A protein and the small-molecule ligand that binds it are described below.
Small molecule (SMILES): CCCCCCCN(CCc1ccc(OC(C)(C)C(=O)O)cc1)c1nc2ccccc2o1

Binding-site contacts:
Ligand atom CAP contacts residue ARG98 of chain 1.A at 3.2 Å.
Ligand atom CAU contacts residue CYS95 of chain 1.A at 3.3 Å (hydrophobic).
Ligand atom CAR contacts residue ILE151 of chain 1.A at 3.3 Å (hydrophobic).
Ligand atom CAC contacts residue CYS95 of chain 1.A at 3.5 Å (hydrophobic).
Ligand atom CAJ contacts residue CYS95 of chain 1.A at 3.8 Å (hydrophobic).
Ligand atom OAE contacts residue TYR283 of chain 1.A at 2.7 Å (h-bond).
Ligand atom CAU contacts residue MET174 of chain 1.A at 3.7 Å (hydrophobic).
Ligand atom CAK contacts residue SER99 of chain 1.A at 2.7 Å.
Ligand atom CAY contacts residue HIS259 of chain 1.A at 3.0 Å.
Ligand atom CAH contacts residue MET174 of chain 1.A at 3.1 Å (hydrophobic).
Ligand atom CAC contacts residue GLN96 of chain 1.A at 3.8 Å.
Ligand atom CAR contacts residue LEU150 of chain 1.A at 3.2 Å (hydrophobic).
Ligand atom CAB contacts residue HIS259 of chain 1.A at 3.2 Å.
Ligand atom OAE contacts residue HIS259 of chain 1.A at 3.5 Å (h-bond).
Ligand atom CAM contacts residue ILE151 of chain 1.A at 3.8 Å (hydrophobic).
Ligand atom CAS contacts residue MET174 of chain 1.A at 3.7 Å (hydrophobic).
Ligand atom CAQ contacts residue ILE151 of chain 1.A at 3.8 Å (hydrophobic).
Ligand atom CAO contacts residue ARG98 of chain 1.A at 2.8 Å.
Ligand atom CBF contacts residue HIS259 of chain 1.A at 3.7 Å.
Ligand atom CAA contacts residue LEU38 of chain 1.A at 3.3 Å (hydrophobic).
Ligand atom CBA contacts residue SER99 of chain 1.A at 3.5 Å.
Ligand atom OAX contacts residue ILE151 of chain 1.A at 3.2 Å.
Ligand atom CBF contacts residue SER99 of chain 1.A at 3.6 Å.
Ligand atom CAI contacts residue SER99 of chain 1.A at 3.5 Å.
Ligand atom OAW contacts residue SER99 of chain 1.A at 3.6 Å.
Ligand atom CAN contacts residue LEU143 of chain 1.A at 3.8 Å (hydrophobic).
Ligand atom CBD contacts residue ILE151 of chain 1.A at 3.5 Å (hydrophobic).
Ligand atom OAD contacts residue TYR283 of chain 1.A at 3.2 Å (h-bond).
Ligand atom CAY contacts residue TYR283 of chain 1.A at 3.2 Å (hydrophobic).
Ligand atom N1V contacts residue CYS95 of chain 1.A at 3.0 Å (h-bond).
Ligand atom CAH contacts residue CYS95 of chain 1.A at 3.6 Å (hydrophobic).
Ligand atom OAE contacts residue HIS133 of chain 1.A at 2.6 Å (h-bond).
Ligand atom OAW contacts residue HIS259 of chain 1.A at 3.6 Å.
Ligand atom OAD contacts residue HIS259 of chain 1.A at 2.6 Å (h-bond).
Ligand atom CAZ contacts residue CYS95 of chain 1.A at 3.8 Å (hydrophobic).
Ligand atom CAN contacts residue GLU153 of chain 1.A at 3.7 Å.
Ligand atom CAL contacts residue ILE91 of chain 1.A at 3.2 Å (hydrophobic).
Ligand atom CBB contacts residue CYS95 of chain 1.A at 3.8 Å (hydrophobic).
Ligand atom CAC contacts residue SER99 of chain 1.A at 2.5 Å.
Ligand atom CAQ contacts residue LEU150 of chain 1.A at 2.9 Å (hydrophobic).

Sequence of chain 1.A:
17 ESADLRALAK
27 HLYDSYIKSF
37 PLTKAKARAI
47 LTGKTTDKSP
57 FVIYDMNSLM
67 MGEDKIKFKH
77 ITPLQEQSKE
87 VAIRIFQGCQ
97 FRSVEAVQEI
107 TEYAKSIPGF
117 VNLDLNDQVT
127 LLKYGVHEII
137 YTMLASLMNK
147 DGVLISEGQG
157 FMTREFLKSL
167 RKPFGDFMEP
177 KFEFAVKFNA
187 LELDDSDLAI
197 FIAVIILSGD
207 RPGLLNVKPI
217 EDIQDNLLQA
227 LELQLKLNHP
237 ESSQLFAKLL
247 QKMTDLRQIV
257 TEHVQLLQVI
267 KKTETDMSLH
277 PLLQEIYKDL